Binding-site contacts:
Ligand atom O2' contacts residue ASN372 of chain 1.J at 3.0 Å (h-bond).
Ligand atom O2A contacts residue ARG198 of chain 1.J at 3.0 Å (salt-bridge).
Ligand atom C4' contacts residue TYR209 of chain 1.J at 3.5 Å (hydrophobic).
Ligand atom C1' contacts residue FAD1 of chain 1.CA at 3.2 Å.
Ligand atom O2B contacts residue TYR335 of chain 1.J at 3.0 Å (h-bond).
Ligand atom O4' contacts residue FAD1 of chain 1.CA at 3.3 Å (h-bond).
Ligand atom N3 contacts residue PHE175 of chain 1.J at 2.9 Å (h-bond).
Ligand atom O2D contacts residue THR180 of chain 1.J at 3.0 Å (h-bond).
Ligand atom O1B contacts residue TYR335 of chain 1.J at 2.7 Å (h-bond).
Ligand atom O6' contacts residue HIS109 of chain 1.J at 3.2 Å (h-bond).
Ligand atom C2' contacts residue FAD1 of chain 1.CA at 3.5 Å.
Ligand atom C4 contacts residue ASN296 of chain 1.J at 3.6 Å.
Ligand atom O2D contacts residue VAL195 of chain 1.J at 3.5 Å.
Ligand atom PB contacts residue TYR370 of chain 1.J at 3.2 Å.
Ligand atom O2 contacts residue PHE176 of chain 1.J at 3.1 Å.
Ligand atom O4' contacts residue PHE210 of chain 1.J at 3.1 Å.
Ligand atom O2B contacts residue TYR370 of chain 1.J at 2.9 Å (h-bond).
Ligand atom PB contacts residue TYR335 of chain 1.J at 3.5 Å.
Ligand atom O3' contacts residue PHE210 of chain 1.J at 3.5 Å.
Ligand atom N3 contacts residue TYR179 of chain 1.J at 3.3 Å.
Ligand atom O3D contacts residue TRP184 of chain 1.J at 2.9 Å (h-bond).
Ligand atom O4 contacts residue ASN296 of chain 1.J at 3.0 Å (h-bond).
Ligand atom O3B contacts residue ARG305 of chain 1.J at 3.1 Å (salt-bridge).
Ligand atom O1B contacts residue ARG305 of chain 1.J at 3.0 Å (salt-bridge).
Ligand atom O3' contacts residue ARG198 of chain 1.J at 3.6 Å (salt-bridge).
Ligand atom C2D contacts residue THR180 of chain 1.J at 3.6 Å.
Ligand atom C2 contacts residue TYR179 of chain 1.J at 3.4 Å (hydrophobic).
Ligand atom C5' contacts residue ARG305 of chain 1.J at 3.3 Å.
Ligand atom C5 contacts residue ASN296 of chain 1.J at 3.6 Å.
Ligand atom O5' contacts residue FAD1 of chain 1.CA at 3.1 Å (h-bond).
Ligand atom O3A contacts residue TYR370 of chain 1.J at 2.8 Å (h-bond).
Ligand atom O2 contacts residue PHE175 of chain 1.J at 3.4 Å (h-bond).
Ligand atom O2' contacts residue ARG198 of chain 1.J at 2.7 Å (salt-bridge).
Ligand atom N1 contacts residue TYR179 of chain 1.J at 3.5 Å.
Ligand atom O1A contacts residue TYR209 of chain 1.J at 2.9 Å (h-bond).
Ligand atom O5' contacts residue ARG305 of chain 1.J at 3.5 Å (salt-bridge).
Ligand atom O2D contacts residue TRP184 of chain 1.J at 3.3 Å (h-bond).
Ligand atom C5D contacts residue ARG198 of chain 1.J at 3.6 Å.
Ligand atom O2 contacts residue THR180 of chain 1.J at 3.3 Å (h-bond).
Ligand atom O2 contacts residue TYR179 of chain 1.J at 3.4 Å.

This protein binds this small molecule.
Small molecule (SMILES): O=c1ccn([C@@H]2O[C@H](CO[P](=O)(O)O[P](=O)(O)O[C@H]3O[C@H](CO)[C@H](O)[C@H](O)[C@H]3O)[C@@H](O)[C@H]2O)c(=O)[nH]1

Sequence of chain 1.J:
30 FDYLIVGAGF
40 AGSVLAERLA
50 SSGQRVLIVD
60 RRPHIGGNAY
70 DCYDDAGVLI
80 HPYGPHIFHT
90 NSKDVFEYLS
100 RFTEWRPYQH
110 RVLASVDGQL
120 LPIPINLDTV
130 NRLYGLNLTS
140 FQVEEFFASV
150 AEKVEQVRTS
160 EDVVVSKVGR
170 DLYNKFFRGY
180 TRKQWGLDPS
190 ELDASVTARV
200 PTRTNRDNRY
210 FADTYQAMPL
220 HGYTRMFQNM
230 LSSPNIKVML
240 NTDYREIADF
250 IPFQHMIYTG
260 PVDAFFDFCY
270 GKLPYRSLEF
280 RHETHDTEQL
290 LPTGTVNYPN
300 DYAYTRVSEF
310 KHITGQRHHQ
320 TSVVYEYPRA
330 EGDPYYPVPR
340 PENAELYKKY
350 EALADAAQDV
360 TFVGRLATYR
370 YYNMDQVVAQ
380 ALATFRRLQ